Sequence of chain 1.B:
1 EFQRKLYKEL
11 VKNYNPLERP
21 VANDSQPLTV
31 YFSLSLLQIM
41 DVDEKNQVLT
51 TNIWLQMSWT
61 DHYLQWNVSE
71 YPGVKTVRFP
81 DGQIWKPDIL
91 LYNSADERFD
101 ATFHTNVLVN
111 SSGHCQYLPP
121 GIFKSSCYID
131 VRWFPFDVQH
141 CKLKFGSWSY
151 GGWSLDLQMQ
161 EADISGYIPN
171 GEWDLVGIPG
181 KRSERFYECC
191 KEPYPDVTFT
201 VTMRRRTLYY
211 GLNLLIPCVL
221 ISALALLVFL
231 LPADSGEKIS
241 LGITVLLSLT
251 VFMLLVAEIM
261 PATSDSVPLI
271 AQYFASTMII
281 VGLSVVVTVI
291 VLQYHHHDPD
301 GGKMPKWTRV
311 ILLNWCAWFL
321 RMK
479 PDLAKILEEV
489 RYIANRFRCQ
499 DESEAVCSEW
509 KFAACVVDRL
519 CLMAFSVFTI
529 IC

Binding-site contacts:
Ligand atom C7 contacts residue SER111 of chain 1.B at 4.2 Å.
Ligand atom O4 contacts residue HIS114 of chain 1.B at 4.3 Å.
Ligand atom C7 contacts residue ASN110 of chain 1.B at 3.5 Å.
Ligand atom O7 contacts residue HIS114 of chain 1.B at 4.0 Å.
Ligand atom O5 contacts residue ASN110 of chain 1.B at 2.4 Å (h-bond).
Ligand atom C6 contacts residue HIS114 of chain 1.B at 3.8 Å.
Ligand atom C7 contacts residue HIS114 of chain 1.B at 4.0 Å.
Ligand atom C5 contacts residue ASN110 of chain 1.B at 3.6 Å.
Ligand atom O7 contacts residue SER111 of chain 1.B at 3.5 Å (h-bond).
Ligand atom C3 contacts residue SER112 of chain 1.B at 4.1 Å.
Ligand atom C7 contacts residue SER112 of chain 1.B at 4.2 Å.
Ligand atom C1 contacts residue ASN110 of chain 1.B at 1.4 Å.
Ligand atom C3 contacts residue ASN110 of chain 1.B at 3.8 Å.
Ligand atom C2 contacts residue SER112 of chain 1.B at 3.8 Å.
Ligand atom N2 contacts residue ASN110 of chain 1.B at 2.9 Å (h-bond).
Ligand atom C8 contacts residue ASN110 of chain 1.B at 3.5 Å.
Ligand atom O5 contacts residue HIS114 of chain 1.B at 3.6 Å.
Ligand atom C8 contacts residue HIS114 of chain 1.B at 3.7 Å.
Ligand atom O7 contacts residue SER112 of chain 1.B at 4.5 Å.
Ligand atom C5 contacts residue HIS114 of chain 1.B at 3.5 Å.
Ligand atom N2 contacts residue SER112 of chain 1.B at 3.2 Å (h-bond).
Ligand atom C2 contacts residue ASN110 of chain 1.B at 2.4 Å.
Ligand atom C1 contacts residue SER112 of chain 1.B at 3.6 Å.
Ligand atom C1 contacts residue HIS114 of chain 1.B at 3.8 Å.
Ligand atom C4 contacts residue ASN110 of chain 1.B at 4.2 Å.

The protein below binds the small molecule below.
Small molecule (SMILES): CC(=O)N[C@H]1[C@H](O[C@H]2[C@H](O)[C@@H](NC(C)=O)CO[C@@H]2CO)O[C@H](CO)[C@@H](O[C@@H]2O[C@H](CO)[C@@H](O)[C@H](O)[C@@H]2O)[C@@H]1O